Binding-site contacts:
Ligand atom O7 contacts residue LYS117 of chain 2.A at 4.2 Å.
Ligand atom N2 contacts residue ASN370 of chain 1.A at 2.9 Å (h-bond).
Ligand atom C2 contacts residue ASN370 of chain 1.A at 2.5 Å.
Ligand atom C8 contacts residue HIS149 of chain 2.A at 4.3 Å.
Ligand atom C3 contacts residue ASN125 of chain 2.A at 4.1 Å.
Ligand atom C1 contacts residue ASN370 of chain 1.A at 1.4 Å.
Ligand atom C3 contacts residue ASN370 of chain 1.A at 3.8 Å.
Ligand atom C8 contacts residue PHE443 of chain 2.A at 3.8 Å (hydrophobic).
Ligand atom O7 contacts residue ASN125 of chain 2.A at 3.6 Å.
Ligand atom C7 contacts residue PHE443 of chain 2.A at 4.4 Å (hydrophobic).
Ligand atom O4 contacts residue ASN125 of chain 2.A at 4.5 Å.
Ligand atom C8 contacts residue LYS117 of chain 2.A at 3.6 Å.
Ligand atom O7 contacts residue GLU124 of chain 2.A at 3.9 Å.
Ligand atom O3 contacts residue ASN125 of chain 2.A at 2.8 Å (h-bond).
Ligand atom C7 contacts residue LYS117 of chain 2.A at 4.4 Å.
Ligand atom C4 contacts residue ASN370 of chain 1.A at 4.3 Å.
Ligand atom C7 contacts residue ASN370 of chain 1.A at 4.0 Å.
Ligand atom C5 contacts residue ASN370 of chain 1.A at 3.6 Å.
Ligand atom O6 contacts residue LYS369 of chain 1.A at 3.8 Å.
Ligand atom O5 contacts residue ASN370 of chain 1.A at 2.3 Å (h-bond).

This protein binds this small molecule.
Small molecule (SMILES): CC(=O)N[C@@H]1[C@@H](O)[C@H](O)[C@@H](CO)O[C@H]1O

Sequence of chain 1.A:
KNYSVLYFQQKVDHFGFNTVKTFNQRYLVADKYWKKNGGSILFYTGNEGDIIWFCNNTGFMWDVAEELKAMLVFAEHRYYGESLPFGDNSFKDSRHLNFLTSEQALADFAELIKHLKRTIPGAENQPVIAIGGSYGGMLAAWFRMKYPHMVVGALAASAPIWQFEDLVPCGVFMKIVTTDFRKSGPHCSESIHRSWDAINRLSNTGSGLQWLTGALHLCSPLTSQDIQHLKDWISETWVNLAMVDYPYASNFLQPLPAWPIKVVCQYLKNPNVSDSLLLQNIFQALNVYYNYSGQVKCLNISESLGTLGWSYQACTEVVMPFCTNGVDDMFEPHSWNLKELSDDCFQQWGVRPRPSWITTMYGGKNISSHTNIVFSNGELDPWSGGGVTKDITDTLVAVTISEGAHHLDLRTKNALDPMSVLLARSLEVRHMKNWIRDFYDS

Sequence of chain 2.A:
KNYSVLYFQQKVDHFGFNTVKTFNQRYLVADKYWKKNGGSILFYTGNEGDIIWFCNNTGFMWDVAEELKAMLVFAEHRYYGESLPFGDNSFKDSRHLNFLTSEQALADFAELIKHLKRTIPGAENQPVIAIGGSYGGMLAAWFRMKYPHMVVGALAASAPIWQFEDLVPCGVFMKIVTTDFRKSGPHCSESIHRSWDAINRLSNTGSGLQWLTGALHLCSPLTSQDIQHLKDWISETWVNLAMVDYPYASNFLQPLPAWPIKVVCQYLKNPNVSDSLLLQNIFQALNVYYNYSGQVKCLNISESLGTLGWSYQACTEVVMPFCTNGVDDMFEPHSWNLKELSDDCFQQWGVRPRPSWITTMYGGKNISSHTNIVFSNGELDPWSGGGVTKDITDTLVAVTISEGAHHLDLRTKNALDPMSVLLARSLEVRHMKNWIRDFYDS